Sequence of chain 1.F:
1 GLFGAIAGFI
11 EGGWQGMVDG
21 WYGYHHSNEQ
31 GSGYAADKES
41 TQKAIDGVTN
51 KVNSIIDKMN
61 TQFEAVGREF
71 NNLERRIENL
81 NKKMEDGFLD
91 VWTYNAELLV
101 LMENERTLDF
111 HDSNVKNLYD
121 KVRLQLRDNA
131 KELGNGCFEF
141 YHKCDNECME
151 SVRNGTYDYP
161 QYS

The protein below binds the small molecule below.
Small molecule (SMILES): CC(=O)N[C@@H]1[C@@H](O)[C@H](O)[C@@H](CO)O[C@H]1O

Binding-site contacts:
Ligand atom N2 contacts residue ASN154 of chain 1.F at 2.8 Å (h-bond).
Ligand atom C7 contacts residue THR156 of chain 1.F at 4.4 Å.
Ligand atom O7 contacts residue ASN154 of chain 1.F at 3.0 Å (h-bond).
Ligand atom O5 contacts residue ASN154 of chain 1.F at 2.4 Å (h-bond).
Ligand atom N2 contacts residue THR156 of chain 1.F at 4.1 Å.
Ligand atom C8 contacts residue THR156 of chain 1.F at 4.1 Å.
Ligand atom C1 contacts residue ASN154 of chain 1.F at 1.4 Å.
Ligand atom C6 contacts residue GLU147 of chain 1.F at 4.3 Å.
Ligand atom O6 contacts residue SER151 of chain 1.F at 4.3 Å.
Ligand atom C3 contacts residue ASN154 of chain 1.F at 3.5 Å.
Ligand atom C8 contacts residue ASN154 of chain 1.F at 4.3 Å.
Ligand atom C4 contacts residue ASN154 of chain 1.F at 4.1 Å.
Ligand atom C7 contacts residue ASN154 of chain 1.F at 3.3 Å.
Ligand atom O5 contacts residue GLU150 of chain 1.F at 3.5 Å.
Ligand atom C2 contacts residue ASN154 of chain 1.F at 2.6 Å.
Ligand atom O6 contacts residue GLU147 of chain 1.F at 3.0 Å (salt-bridge).
Ligand atom O6 contacts residue GLU150 of chain 1.F at 3.7 Å.
Ligand atom C1 contacts residue GLU150 of chain 1.F at 4.2 Å.
Ligand atom C6 contacts residue GLU150 of chain 1.F at 4.4 Å.
Ligand atom C5 contacts residue ASN154 of chain 1.F at 3.4 Å.